Binding-site contacts:
Ligand atom C4 contacts residue ASN91 of chain 1.B at 2.9 Å.
Ligand atom C1 contacts residue ASN91 of chain 1.B at 4.0 Å.
Ligand atom C6 contacts residue ASN91 of chain 1.B at 3.7 Å.
Ligand atom C5 contacts residue ASN91 of chain 1.B at 3.7 Å.
Ligand atom N2 contacts residue ASN91 of chain 1.B at 4.3 Å.
Ligand atom C6 contacts residue LEU121 of chain 1.B at 2.8 Å (hydrophobic).
Ligand atom O5 contacts residue LEU121 of chain 1.B at 4.3 Å.
Ligand atom O3 contacts residue ASN91 of chain 1.B at 4.0 Å.
Ligand atom O4 contacts residue LEU121 of chain 1.B at 3.3 Å.
Ligand atom O6 contacts residue ASN91 of chain 1.B at 3.6 Å.
Ligand atom C6 contacts residue SER93 of chain 1.B at 2.9 Å.
Ligand atom C7 contacts residue ASN91 of chain 1.B at 4.3 Å.
Ligand atom O7 contacts residue ASN91 of chain 1.B at 3.8 Å.
Ligand atom C6 contacts residue TYR118 of chain 1.B at 3.0 Å (hydrophobic).
Ligand atom C4 contacts residue LEU121 of chain 1.B at 4.2 Å (hydrophobic).
Ligand atom C6 contacts residue ASN91 of chain 1.B at 3.8 Å.
Ligand atom C3 contacts residue ASN91 of chain 1.B at 3.1 Å.
Ligand atom C2 contacts residue ASN91 of chain 1.B at 4.2 Å.
Ligand atom O5 contacts residue ASN91 of chain 1.B at 2.5 Å (h-bond).
Ligand atom O5 contacts residue ASN91 of chain 1.B at 3.8 Å.
Ligand atom C2 contacts residue ASN91 of chain 1.B at 3.7 Å.
Ligand atom C5 contacts residue LEU121 of chain 1.B at 4.0 Å (hydrophobic).
Ligand atom C5 contacts residue TYR118 of chain 1.B at 4.4 Å (hydrophobic).
Ligand atom C5 contacts residue ASN91 of chain 1.B at 2.8 Å.
Ligand atom C1 contacts residue ASN91 of chain 1.B at 2.9 Å.
Ligand atom O4 contacts residue ASN91 of chain 1.B at 4.4 Å.
Ligand atom C4 contacts residue SER93 of chain 1.B at 4.4 Å.
Ligand atom C5 contacts residue SER93 of chain 1.B at 3.5 Å.

Sequence of chain 1.B:
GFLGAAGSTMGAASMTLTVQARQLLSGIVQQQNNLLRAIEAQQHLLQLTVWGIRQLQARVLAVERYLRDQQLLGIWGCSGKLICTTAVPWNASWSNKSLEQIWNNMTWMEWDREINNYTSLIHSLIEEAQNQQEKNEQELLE

This protein binds this small molecule.
Small molecule (SMILES): CC(=O)N[C@H]1[C@H](O[C@H]2[C@H](O)[C@@H](NC(C)=O)CO[C@@H]2[C@H]2O[C@@]3(O)[C@H](O)[C@H](O)[C@H](C)O[C@@H]23)O[C@H](CO)[C@@H](O[C@@H]2O[C@H](CO)[C@@H](O)[C@H](O[C@H]3O[C@H](CO)[C@@H](O)[C@H](O)[C@@H]3O[C@@H]3O[C@H](CO)[C@@H](O)[C@H](O)[C@H]3NC(C)=O)[C@@H]2O)[C@@H]1O